A protein and the small-molecule ligand that binds it are described below.
Small molecule (SMILES): OCC(O)[C@@H]1O[C@@H](O)C(O)C1O

Binding-site contacts:
Ligand atom C1 contacts residue ARG32 of chain 1.A at 3.9 Å.
Ligand atom C5 contacts residue TRP31 of chain 1.A at 4.0 Å (hydrophobic).
Ligand atom C1 contacts residue ARG106 of chain 1.A at 3.6 Å.
Ligand atom C2 contacts residue SER29 of chain 1.A at 4.0 Å.
Ligand atom O2 contacts residue ASP241 of chain 1.A at 2.7 Å (salt-bridge).
Ligand atom O5 contacts residue ARG106 of chain 1.A at 3.1 Å (salt-bridge).
Ligand atom O3 contacts residue ASP241 of chain 1.A at 2.9 Å (salt-bridge).
Ligand atom O1 contacts residue PHE187 of chain 1.A at 3.3 Å.
Ligand atom C5 contacts residue ASP105 of chain 1.A at 3.6 Å.
Ligand atom O1 contacts residue SER29 of chain 1.A at 3.6 Å.
Ligand atom O4 contacts residue ARG106 of chain 1.A at 2.9 Å (salt-bridge).
Ligand atom C6 contacts residue ARG163 of chain 1.A at 3.6 Å.
Ligand atom C6 contacts residue PRO159 of chain 1.A at 4.0 Å (hydrophobic).
Ligand atom C3 contacts residue ASP241 of chain 1.A at 3.7 Å.
Ligand atom C3 contacts residue ARG163 of chain 1.A at 4.0 Å.
Ligand atom O5 contacts residue ASP105 of chain 1.A at 2.6 Å (salt-bridge).
Ligand atom O4 contacts residue GLU28 of chain 1.A at 3.9 Å.
Ligand atom C6 contacts residue PHE124 of chain 1.A at 3.5 Å (hydrophobic).
Ligand atom O1 contacts residue ARG106 of chain 1.A at 3.2 Å (salt-bridge).
Ligand atom C2 contacts residue ASP241 of chain 1.A at 3.8 Å.
Ligand atom O6 contacts residue ASP105 of chain 1.A at 2.7 Å (salt-bridge).
Ligand atom C6 contacts residue ASP105 of chain 1.A at 3.6 Å.
Ligand atom O2 contacts residue TRP31 of chain 1.A at 3.5 Å.
Ligand atom C4 contacts residue ARG106 of chain 1.A at 3.6 Å.
Ligand atom O5 contacts residue PRO159 of chain 1.A at 3.9 Å.
Ligand atom O4 contacts residue ARG32 of chain 1.A at 3.1 Å (salt-bridge).
Ligand atom C6 contacts residue CYS261 of chain 1.A at 3.9 Å (hydrophobic).
Ligand atom C5 contacts residue ARG32 of chain 1.A at 4.0 Å.
Ligand atom C1 contacts residue SER29 of chain 1.A at 3.6 Å.
Ligand atom C3 contacts residue TRP31 of chain 1.A at 4.1 Å (hydrophobic).
Ligand atom O1 contacts residue GLU28 of chain 1.A at 2.6 Å (salt-bridge).
Ligand atom O2 contacts residue SER29 of chain 1.A at 3.2 Å (h-bond).
Ligand atom C4 contacts residue PRO159 of chain 1.A at 4.1 Å (hydrophobic).
Ligand atom O2 contacts residue ASN213 of chain 1.A at 2.9 Å (h-bond).
Ligand atom O6 contacts residue PHE124 of chain 1.A at 3.1 Å.
Ligand atom C2 contacts residue ASN213 of chain 1.A at 4.0 Å.
Ligand atom C1 contacts residue GLU28 of chain 1.A at 3.3 Å.
Ligand atom O5 contacts residue ARG32 of chain 1.A at 3.5 Å (salt-bridge).
Ligand atom O6 contacts residue CYS261 of chain 1.A at 3.9 Å.
Ligand atom O3 contacts residue ARG163 of chain 1.A at 2.7 Å (salt-bridge).

Sequence of chain 1.A:
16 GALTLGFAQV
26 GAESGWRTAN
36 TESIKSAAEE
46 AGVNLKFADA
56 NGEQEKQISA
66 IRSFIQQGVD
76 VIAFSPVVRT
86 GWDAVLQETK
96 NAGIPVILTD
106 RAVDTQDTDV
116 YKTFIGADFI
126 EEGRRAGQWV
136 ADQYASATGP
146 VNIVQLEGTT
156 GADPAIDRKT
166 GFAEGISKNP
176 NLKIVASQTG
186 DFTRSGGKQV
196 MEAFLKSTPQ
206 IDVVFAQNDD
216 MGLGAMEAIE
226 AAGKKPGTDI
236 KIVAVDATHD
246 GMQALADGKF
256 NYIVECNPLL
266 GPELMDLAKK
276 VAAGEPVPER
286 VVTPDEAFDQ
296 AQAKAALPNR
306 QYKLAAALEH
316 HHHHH